Sequence of chain 1.X:
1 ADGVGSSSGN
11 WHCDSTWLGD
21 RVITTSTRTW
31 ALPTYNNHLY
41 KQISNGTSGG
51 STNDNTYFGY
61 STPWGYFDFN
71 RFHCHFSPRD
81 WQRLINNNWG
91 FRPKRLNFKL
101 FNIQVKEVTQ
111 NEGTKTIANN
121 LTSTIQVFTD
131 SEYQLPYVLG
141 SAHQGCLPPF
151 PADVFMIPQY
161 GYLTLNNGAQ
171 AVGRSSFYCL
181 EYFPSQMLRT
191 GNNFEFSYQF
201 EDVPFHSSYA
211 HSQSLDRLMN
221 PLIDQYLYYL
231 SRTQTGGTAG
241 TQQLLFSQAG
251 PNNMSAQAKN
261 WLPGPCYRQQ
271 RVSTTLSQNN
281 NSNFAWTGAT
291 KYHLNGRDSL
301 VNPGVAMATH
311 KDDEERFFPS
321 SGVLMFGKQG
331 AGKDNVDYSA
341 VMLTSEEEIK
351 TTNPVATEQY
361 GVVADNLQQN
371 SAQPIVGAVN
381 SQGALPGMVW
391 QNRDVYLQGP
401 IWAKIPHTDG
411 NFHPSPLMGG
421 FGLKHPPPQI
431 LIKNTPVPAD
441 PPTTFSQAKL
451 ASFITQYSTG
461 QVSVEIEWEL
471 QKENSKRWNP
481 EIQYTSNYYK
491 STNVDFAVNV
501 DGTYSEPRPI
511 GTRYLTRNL

A protein and the small-molecule ligand that binds it are described below.
Small molecule (SMILES): Nc1ncnc2c1ncn2[C@H]1C[C@H](O)[C@@H](COP(=O)(O)O)O1

Binding-site contacts:
Ligand atom C6 contacts residue SER415 of chain 1.X at 4.0 Å.
Ligand atom C3' contacts residue HIS413 of chain 1.X at 3.6 Å.
Ligand atom OP1 contacts residue ASN411 of chain 1.V at 3.6 Å.
Ligand atom N6 contacts residue PRO414 of chain 1.X at 3.7 Å.
Ligand atom C1' contacts residue DC1 of chain 1.CD at 3.9 Å.
Ligand atom P contacts residue DC1 of chain 1.CD at 1.6 Å.
Ligand atom C8 contacts residue PRO204 of chain 1.X at 4.1 Å (hydrophobic).
Ligand atom C6 contacts residue PRO414 of chain 1.X at 3.5 Å (hydrophobic).
Ligand atom C4' contacts residue DC1 of chain 1.CD at 4.1 Å.
Ligand atom N9 contacts residue PRO204 of chain 1.X at 4.2 Å.
Ligand atom OP2 contacts residue DC1 of chain 1.CD at 2.5 Å (h-bond).
Ligand atom N6 contacts residue PRO416 of chain 1.X at 3.9 Å.
Ligand atom O4' contacts residue DC1 of chain 1.CD at 3.3 Å.
Ligand atom N7 contacts residue SER415 of chain 1.X at 3.8 Å.
Ligand atom N1 contacts residue PRO414 of chain 1.X at 3.5 Å (h-bond).
Ligand atom O5' contacts residue ASP409 of chain 1.V at 3.6 Å.
Ligand atom C5 contacts residue PRO204 of chain 1.X at 3.9 Å (hydrophobic).
Ligand atom C5' contacts residue HIS413 of chain 1.X at 3.7 Å.
Ligand atom N6 contacts residue GLY420 of chain 1.X at 4.2 Å.
Ligand atom C8 contacts residue HIS413 of chain 1.X at 3.6 Å.
Ligand atom N7 contacts residue HIS413 of chain 1.X at 4.0 Å.
Ligand atom C2' contacts residue PRO414 of chain 1.X at 3.5 Å (hydrophobic).
Ligand atom N1 contacts residue VAL203 of chain 1.X at 4.0 Å.
Ligand atom N6 contacts residue GLY422 of chain 1.X at 3.1 Å (h-bond).
Ligand atom C2 contacts residue PRO414 of chain 1.X at 4.1 Å (hydrophobic).
Ligand atom C4 contacts residue PRO204 of chain 1.X at 4.0 Å (hydrophobic).
Ligand atom C5' contacts residue ASP409 of chain 1.V at 4.0 Å.
Ligand atom N1 contacts residue GLY422 of chain 1.X at 3.0 Å (h-bond).
Ligand atom N6 contacts residue PHE421 of chain 1.X at 4.1 Å.
Ligand atom OP1 contacts residue DC1 of chain 1.CD at 2.5 Å (h-bond).
Ligand atom N3 contacts residue PRO414 of chain 1.X at 3.9 Å.
Ligand atom N7 contacts residue PRO204 of chain 1.X at 4.0 Å.
Ligand atom O5' contacts residue DC1 of chain 1.CD at 2.5 Å (h-bond).
Ligand atom C5' contacts residue DC1 of chain 1.CD at 3.9 Å.
Ligand atom N6 contacts residue SER415 of chain 1.X at 3.4 Å.
Ligand atom C2 contacts residue ILE405 of chain 1.X at 4.1 Å (hydrophobic).
Ligand atom C5 contacts residue PRO414 of chain 1.X at 4.1 Å (hydrophobic).
Ligand atom C6 contacts residue GLY422 of chain 1.X at 3.8 Å.
Ligand atom O3' contacts residue HIS413 of chain 1.X at 4.1 Å.
Ligand atom C2 contacts residue GLY422 of chain 1.X at 3.5 Å.

Sequence of chain 1.V:
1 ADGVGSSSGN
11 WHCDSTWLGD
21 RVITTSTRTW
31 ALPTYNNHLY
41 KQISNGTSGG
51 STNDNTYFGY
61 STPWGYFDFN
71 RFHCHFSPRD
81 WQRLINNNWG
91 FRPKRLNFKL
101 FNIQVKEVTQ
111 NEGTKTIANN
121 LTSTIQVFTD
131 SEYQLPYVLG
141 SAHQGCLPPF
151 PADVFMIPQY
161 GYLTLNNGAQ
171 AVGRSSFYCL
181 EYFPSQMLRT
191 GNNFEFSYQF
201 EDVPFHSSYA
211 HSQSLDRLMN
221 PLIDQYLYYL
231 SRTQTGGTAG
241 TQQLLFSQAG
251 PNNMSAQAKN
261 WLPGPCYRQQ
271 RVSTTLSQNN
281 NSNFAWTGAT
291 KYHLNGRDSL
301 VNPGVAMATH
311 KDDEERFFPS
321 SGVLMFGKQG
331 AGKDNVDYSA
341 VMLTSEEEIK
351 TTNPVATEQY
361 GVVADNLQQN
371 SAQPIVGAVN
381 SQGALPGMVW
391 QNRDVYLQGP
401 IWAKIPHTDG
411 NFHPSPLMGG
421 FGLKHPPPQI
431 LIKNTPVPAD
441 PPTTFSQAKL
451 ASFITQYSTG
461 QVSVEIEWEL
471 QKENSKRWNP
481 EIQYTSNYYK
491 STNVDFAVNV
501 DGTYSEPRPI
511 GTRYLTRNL